Binding-site contacts:
Ligand atom C3 contacts residue ASN96 of chain 27.F at 3.8 Å.
Ligand atom C4 contacts residue ASN96 of chain 27.F at 4.2 Å.
Ligand atom O7 contacts residue ASN77 of chain 27.F at 3.4 Å (h-bond).
Ligand atom C8 contacts residue ASN77 of chain 27.F at 3.7 Å.
Ligand atom C5 contacts residue ASN96 of chain 27.F at 3.5 Å.
Ligand atom C2 contacts residue GLY75 of chain 27.F at 3.8 Å.
Ligand atom C8 contacts residue LYS76 of chain 27.F at 4.0 Å.
Ligand atom C8 contacts residue NAG1 of chain 27.K at 4.3 Å.
Ligand atom N2 contacts residue ASN96 of chain 27.F at 3.1 Å (h-bond).
Ligand atom C7 contacts residue GLY75 of chain 27.F at 2.9 Å.
Ligand atom O7 contacts residue ASN96 of chain 27.F at 3.4 Å (h-bond).
Ligand atom C2 contacts residue ASN96 of chain 27.F at 2.6 Å.
Ligand atom N2 contacts residue GLY75 of chain 27.F at 2.6 Å (h-bond).
Ligand atom C7 contacts residue ASN96 of chain 27.F at 3.5 Å.
Ligand atom O7 contacts residue GLY75 of chain 27.F at 4.0 Å.
Ligand atom C1 contacts residue GLY75 of chain 27.F at 3.9 Å.
Ligand atom C8 contacts residue GLY75 of chain 27.F at 2.5 Å.
Ligand atom C3 contacts residue GLY75 of chain 27.F at 4.4 Å.
Ligand atom C7 contacts residue ASN77 of chain 27.F at 3.8 Å.
Ligand atom O7 contacts residue NAG1 of chain 27.K at 3.4 Å.
Ligand atom O5 contacts residue ASN96 of chain 27.F at 2.2 Å (h-bond).
Ligand atom C1 contacts residue ASN96 of chain 27.F at 1.4 Å.
Ligand atom C7 contacts residue NAG1 of chain 27.K at 4.3 Å.

Sequence of chain 27.F:
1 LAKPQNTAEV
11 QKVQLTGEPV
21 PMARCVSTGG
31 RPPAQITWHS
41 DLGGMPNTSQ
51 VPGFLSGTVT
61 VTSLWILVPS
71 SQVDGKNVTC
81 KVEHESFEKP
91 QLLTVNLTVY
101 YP

A small-molecule ligand and the protein it binds are described below.
Small molecule (SMILES): CC(=O)N[C@H]1[C@H](O[C@H]2[C@H](O)[C@@H](NC(C)=O)CO[C@@H]2CO)O[C@H](CO)[C@@H](O[C@@H]2O[C@H](CO)[C@@H](O)[C@H](O)[C@@H]2O)[C@@H]1O